Sequence of chain 1.A:
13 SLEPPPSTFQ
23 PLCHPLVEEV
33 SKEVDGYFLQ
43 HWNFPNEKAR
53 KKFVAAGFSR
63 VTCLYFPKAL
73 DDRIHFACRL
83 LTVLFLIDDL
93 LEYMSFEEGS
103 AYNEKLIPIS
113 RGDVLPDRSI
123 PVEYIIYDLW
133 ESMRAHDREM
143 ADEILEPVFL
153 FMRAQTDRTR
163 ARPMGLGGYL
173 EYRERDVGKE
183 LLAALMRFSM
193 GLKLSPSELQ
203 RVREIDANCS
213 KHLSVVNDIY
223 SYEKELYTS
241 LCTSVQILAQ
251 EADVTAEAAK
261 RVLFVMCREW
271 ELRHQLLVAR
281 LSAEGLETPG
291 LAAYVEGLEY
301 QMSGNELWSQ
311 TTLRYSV

A small-molecule ligand and the protein it binds are described below.
Small molecule (SMILES): CC(C)=CCC/C(C)=C/CC/C(C)=C/CO[P](=O)(O)OP(=O)(O)O

Binding-site contacts:
Ligand atom C13 contacts residue PHE153 of chain 1.A at 3.7 Å (hydrophobic).
Ligand atom O1 contacts residue ARG314 of chain 1.A at 3.1 Å (salt-bridge).
Ligand atom C10 contacts residue GLY180 of chain 1.A at 3.9 Å.
Ligand atom C13 contacts residue PHE87 of chain 1.A at 3.9 Å (hydrophobic).
Ligand atom C4 contacts residue TRP308 of chain 1.A at 3.6 Å (hydrophobic).
Ligand atom PA contacts residue ARG314 of chain 1.A at 3.6 Å.
Ligand atom O1B contacts residue ARG314 of chain 1.A at 4.1 Å.
Ligand atom C1 contacts residue TYR315 of chain 1.A at 3.8 Å (hydrophobic).
Ligand atom C9 contacts residue LEU184 of chain 1.A at 3.9 Å (hydrophobic).
Ligand atom C15 contacts residue PHE87 of chain 1.A at 3.9 Å (hydrophobic).
Ligand atom C4 contacts residue TYR67 of chain 1.A at 3.8 Å (hydrophobic).
Ligand atom C2 contacts residue TRP308 of chain 1.A at 3.5 Å (hydrophobic).
Ligand atom C1 contacts residue ASN219 of chain 1.A at 4.2 Å.
Ligand atom C1 contacts residue TRP308 of chain 1.A at 4.0 Å (hydrophobic).
Ligand atom C11 contacts residue PHE153 of chain 1.A at 3.4 Å (hydrophobic).
Ligand atom O1 contacts residue TRP308 of chain 1.A at 4.3 Å.
Ligand atom PA contacts residue TYR315 of chain 1.A at 3.8 Å.
Ligand atom C6 contacts residue LEU184 of chain 1.A at 3.8 Å (hydrophobic).
Ligand atom C4 contacts residue ASN219 of chain 1.A at 3.1 Å.
Ligand atom O2A contacts residue ASN219 of chain 1.A at 4.2 Å.
Ligand atom C15 contacts residue ARG314 of chain 1.A at 4.0 Å.
Ligand atom C8 contacts residue LEU184 of chain 1.A at 3.6 Å (hydrophobic).
Ligand atom PB contacts residue ARG314 of chain 1.A at 3.3 Å.
Ligand atom C14 contacts residue PHE87 of chain 1.A at 3.3 Å (hydrophobic).
Ligand atom O1 contacts residue TYR315 of chain 1.A at 4.0 Å.
Ligand atom C6 contacts residue TYR67 of chain 1.A at 3.7 Å (hydrophobic).
Ligand atom C10 contacts residue LEU184 of chain 1.A at 3.5 Å (hydrophobic).
Ligand atom C15 contacts residue PHE153 of chain 1.A at 4.2 Å (hydrophobic).
Ligand atom O2A contacts residue TYR315 of chain 1.A at 2.5 Å (h-bond).
Ligand atom C5 contacts residue TRP308 of chain 1.A at 3.8 Å (hydrophobic).
Ligand atom C3 contacts residue TYR67 of chain 1.A at 4.1 Å (hydrophobic).
Ligand atom C4 contacts residue ASN305 of chain 1.A at 3.3 Å.
Ligand atom O3B contacts residue ARG314 of chain 1.A at 2.5 Å (salt-bridge).
Ligand atom C3 contacts residue TRP308 of chain 1.A at 3.5 Å (hydrophobic).
Ligand atom C5 contacts residue TYR67 of chain 1.A at 3.6 Å (hydrophobic).
Ligand atom C12 contacts residue PHE153 of chain 1.A at 3.3 Å (hydrophobic).
Ligand atom O3A contacts residue ARG314 of chain 1.A at 2.9 Å (salt-bridge).
Ligand atom C14 contacts residue LEU86 of chain 1.A at 3.3 Å (hydrophobic).
Ligand atom C7 contacts residue LEU184 of chain 1.A at 3.8 Å (hydrophobic).
Ligand atom C14 contacts residue ASP90 of chain 1.A at 4.1 Å.